A protein and the small-molecule ligand that binds it are described below.
Small molecule (SMILES): Nc1nc(=O)c2c([nH]1)NCC(CNc1ccc(C(=O)N[C@@H](CCC(=O)O)C(=O)O)cc1)=N2

Binding-site contacts:
Ligand atom C9 contacts residue THR58 of chain 1.C at 3.8 Å.
Ligand atom O2 contacts residue ARG70 of chain 1.C at 2.6 Å (salt-bridge).
Ligand atom C2 contacts residue VAL9 of chain 1.C at 3.8 Å (hydrophobic).
Ligand atom N3 contacts residue ASP32 of chain 1.C at 3.1 Å (salt-bridge).
Ligand atom OE2 contacts residue LEU33 of chain 1.C at 3.4 Å.
Ligand atom NA2 contacts residue VAL9 of chain 1.C at 3.5 Å.
Ligand atom N8 contacts residue VAL9 of chain 1.C at 3.4 Å (h-bond).
Ligand atom C4 contacts residue ASP32 of chain 1.C at 3.8 Å.
Ligand atom C8A contacts residue PHE36 of chain 1.C at 3.1 Å (hydrophobic).
Ligand atom C2 contacts residue VAL10 of chain 1.C at 3.7 Å (hydrophobic).
Ligand atom C7 contacts residue CYS113 of chain 1.C at 3.0 Å (hydrophobic).
Ligand atom O2 contacts residue SER37 of chain 1.C at 3.3 Å.
Ligand atom N contacts residue LEU67 of chain 1.C at 3.5 Å.
Ligand atom CT contacts residue ARG70 of chain 1.C at 3.3 Å.
Ligand atom CT contacts residue SER37 of chain 1.C at 3.6 Å.
Ligand atom N1 contacts residue VAL10 of chain 1.C at 3.5 Å.
Ligand atom CA contacts residue LEU67 of chain 1.C at 3.6 Å (hydrophobic).
Ligand atom C7 contacts residue PHE36 of chain 1.C at 3.3 Å (hydrophobic).
Ligand atom N8 contacts residue PHE36 of chain 1.C at 3.0 Å.
Ligand atom N8 contacts residue CYS113 of chain 1.C at 3.7 Å.
Ligand atom O4 contacts residue ASP32 of chain 1.C at 3.6 Å (salt-bridge).
Ligand atom C8A contacts residue NDP1 of chain 1.Q at 3.4 Å.
Ligand atom O1 contacts residue SER37 of chain 1.C at 3.2 Å (h-bond).
Ligand atom O1 contacts residue ARG70 of chain 1.C at 2.7 Å (salt-bridge).
Ligand atom O2 contacts residue PHE36 of chain 1.C at 3.4 Å.
Ligand atom C16 contacts residue PHE36 of chain 1.C at 3.6 Å (hydrophobic).
Ligand atom NA2 contacts residue VAL10 of chain 1.C at 3.4 Å (h-bond).
Ligand atom C4A contacts residue NDP1 of chain 1.Q at 3.4 Å.
Ligand atom N5 contacts residue NDP1 of chain 1.Q at 3.4 Å.
Ligand atom N1 contacts residue VAL9 of chain 1.C at 3.3 Å.
Ligand atom C7 contacts residue NDP1 of chain 1.Q at 3.1 Å.
Ligand atom N1 contacts residue PHE36 of chain 1.C at 3.2 Å.
Ligand atom C9 contacts residue NDP1 of chain 1.Q at 3.2 Å.
Ligand atom C4 contacts residue NDP1 of chain 1.Q at 3.7 Å.
Ligand atom N3 contacts residue ALA11 of chain 1.C at 3.8 Å.
Ligand atom C6 contacts residue NDP1 of chain 1.Q at 3.0 Å.
Ligand atom O4 contacts residue LEU33 of chain 1.C at 3.6 Å.
Ligand atom N1 contacts residue NDP1 of chain 1.Q at 3.7 Å.
Ligand atom C4A contacts residue PHE36 of chain 1.C at 3.6 Å (hydrophobic).
Ligand atom N8 contacts residue NDP1 of chain 1.Q at 3.5 Å.

Sequence of chain 1.C:
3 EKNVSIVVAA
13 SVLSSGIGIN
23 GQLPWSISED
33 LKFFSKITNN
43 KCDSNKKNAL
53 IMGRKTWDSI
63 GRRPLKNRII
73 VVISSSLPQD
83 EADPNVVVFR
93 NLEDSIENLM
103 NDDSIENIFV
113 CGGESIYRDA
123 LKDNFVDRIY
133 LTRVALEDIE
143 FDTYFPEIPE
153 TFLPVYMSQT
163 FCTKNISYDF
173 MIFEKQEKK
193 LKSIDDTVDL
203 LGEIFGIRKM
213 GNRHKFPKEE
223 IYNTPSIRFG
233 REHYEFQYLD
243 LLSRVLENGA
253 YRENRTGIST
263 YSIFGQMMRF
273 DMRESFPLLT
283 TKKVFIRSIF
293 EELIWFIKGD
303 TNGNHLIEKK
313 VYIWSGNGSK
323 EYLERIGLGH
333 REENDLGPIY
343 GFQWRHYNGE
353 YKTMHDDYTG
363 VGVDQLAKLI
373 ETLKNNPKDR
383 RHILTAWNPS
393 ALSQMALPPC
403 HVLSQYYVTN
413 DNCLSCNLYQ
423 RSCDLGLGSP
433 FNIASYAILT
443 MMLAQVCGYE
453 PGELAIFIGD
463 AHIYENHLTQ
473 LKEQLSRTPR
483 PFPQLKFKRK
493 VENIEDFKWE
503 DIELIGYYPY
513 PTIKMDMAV